Sequence of chain 1.A:
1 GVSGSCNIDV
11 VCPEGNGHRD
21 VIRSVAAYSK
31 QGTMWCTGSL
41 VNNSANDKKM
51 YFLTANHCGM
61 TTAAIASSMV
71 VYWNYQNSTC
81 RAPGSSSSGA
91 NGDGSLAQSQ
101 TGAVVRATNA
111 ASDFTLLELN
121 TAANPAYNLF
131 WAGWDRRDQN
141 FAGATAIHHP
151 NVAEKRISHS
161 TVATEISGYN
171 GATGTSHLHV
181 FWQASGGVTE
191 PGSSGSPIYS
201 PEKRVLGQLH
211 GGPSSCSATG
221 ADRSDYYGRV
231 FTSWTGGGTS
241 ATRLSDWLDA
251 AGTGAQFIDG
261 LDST

Binding-site contacts:
Ligand atom C7 contacts residue HIS57 of chain 1.B at 3.5 Å.
Ligand atom N contacts residue HIS210 of chain 1.B at 2.8 Å (h-bond).
Ligand atom C5 contacts residue HIS57 of chain 1.B at 3.8 Å.
Ligand atom OS1 contacts residue TYR169 of chain 1.B at 3.4 Å (h-bond).
Ligand atom C2 contacts residue HIS57 of chain 1.B at 3.5 Å.
Ligand atom OS1 contacts residue HIS210 of chain 1.B at 3.6 Å (h-bond).
Ligand atom CE contacts residue SER214 of chain 1.B at 3.8 Å.
Ligand atom O contacts residue GLY192 of chain 1.B at 2.9 Å (h-bond).
Ligand atom O contacts residue HIS57 of chain 1.B at 3.7 Å.
Ligand atom CG contacts residue PRO191 of chain 1.B at 3.8 Å (hydrophobic).
Ligand atom C1 contacts residue HIS210 of chain 1.A at 3.8 Å.
Ligand atom C contacts residue SER194 of chain 1.B at 1.4 Å.
Ligand atom N contacts residue HIS57 of chain 1.B at 3.2 Å (h-bond).
Ligand atom N contacts residue SER194 of chain 1.B at 2.9 Å (h-bond).
Ligand atom CA contacts residue SER194 of chain 1.B at 2.3 Å.
Ligand atom NZ contacts residue SER214 of chain 1.B at 3.0 Å (h-bond).
Ligand atom NZ contacts residue GLY212 of chain 1.B at 3.4 Å (h-bond).
Ligand atom O contacts residue PRO191 of chain 1.B at 3.7 Å.
Ligand atom O contacts residue SER194 of chain 1.B at 2.2 Å (h-bond).
Ligand atom C3 contacts residue HIS57 of chain 1.B at 3.7 Å.
Ligand atom CE contacts residue GLY212 of chain 1.B at 3.3 Å.
Ligand atom NZ contacts residue THR189 of chain 1.B at 3.0 Å (h-bond).
Ligand atom CD contacts residue THR189 of chain 1.B at 3.5 Å.
Ligand atom C8 contacts residue HIS57 of chain 1.B at 1.5 Å.
Ligand atom OS1 contacts residue GLY211 of chain 1.B at 3.7 Å.
Ligand atom C4 contacts residue HIS210 of chain 1.A at 3.4 Å.
Ligand atom CE contacts residue ASP225 of chain 1.B at 3.7 Å.
Ligand atom C8 contacts residue SER194 of chain 1.B at 2.5 Å.
Ligand atom C2 contacts residue HIS210 of chain 1.A at 3.6 Å.
Ligand atom C7 contacts residue TYR169 of chain 1.A at 3.8 Å (hydrophobic).
Ligand atom C4 contacts residue HIS57 of chain 1.B at 3.3 Å.
Ligand atom CB contacts residue SER194 of chain 1.B at 2.7 Å.
Ligand atom CE contacts residue THR189 of chain 1.B at 3.8 Å.
Ligand atom CA contacts residue HIS57 of chain 1.B at 3.5 Å.
Ligand atom NZ contacts residue ASP225 of chain 1.B at 2.9 Å (salt-bridge).
Ligand atom CA contacts residue HIS210 of chain 1.B at 3.7 Å.
Ligand atom C1 contacts residue ALA110 of chain 1.A at 3.0 Å (hydrophobic).
Ligand atom OS1 contacts residue TYR169 of chain 1.A at 3.6 Å.
Ligand atom C contacts residue HIS57 of chain 1.B at 2.6 Å.
Ligand atom C6 contacts residue HIS57 of chain 1.B at 3.4 Å.

Sequence of chain 1.B:
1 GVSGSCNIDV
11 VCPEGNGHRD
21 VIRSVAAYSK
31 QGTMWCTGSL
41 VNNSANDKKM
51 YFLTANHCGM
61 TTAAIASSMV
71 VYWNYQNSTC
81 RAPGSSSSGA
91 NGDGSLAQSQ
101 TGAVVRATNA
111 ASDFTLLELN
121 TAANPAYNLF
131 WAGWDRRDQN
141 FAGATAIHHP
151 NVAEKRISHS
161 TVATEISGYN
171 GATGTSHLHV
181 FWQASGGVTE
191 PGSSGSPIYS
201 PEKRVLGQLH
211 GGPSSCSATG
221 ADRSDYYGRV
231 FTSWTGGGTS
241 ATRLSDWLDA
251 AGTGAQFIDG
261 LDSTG

A small-molecule ligand and the protein it binds are described below.
Small molecule (SMILES): Cc1ccc(S(=O)(=O)N[C@@H](CCCCN)[C@H](O)CCl)cc1